Binding-site contacts:
Ligand atom O5 contacts residue ASN268 of chain 1.F at 2.3 Å (h-bond).
Ligand atom O7 contacts residue ARG312 of chain 1.F at 4.5 Å.
Ligand atom C8 contacts residue LEU283 of chain 1.F at 3.8 Å (hydrophobic).
Ligand atom C5 contacts residue ASN268 of chain 1.F at 3.6 Å.
Ligand atom C3 contacts residue ASN268 of chain 1.F at 3.8 Å.
Ligand atom C8 contacts residue ARG312 of chain 1.F at 3.4 Å.
Ligand atom C1 contacts residue ASN268 of chain 1.F at 1.4 Å.
Ligand atom N2 contacts residue ASN268 of chain 1.F at 3.1 Å (h-bond).
Ligand atom C2 contacts residue ASN268 of chain 1.F at 2.5 Å.
Ligand atom C8 contacts residue GLY284 of chain 1.F at 3.4 Å.
Ligand atom C7 contacts residue ASN268 of chain 1.F at 4.0 Å.
Ligand atom O7 contacts residue ASN268 of chain 1.F at 4.4 Å.
Ligand atom C4 contacts residue ASN268 of chain 1.F at 4.1 Å.
Ligand atom O6 contacts residue ASN268 of chain 1.F at 4.1 Å.
Ligand atom C7 contacts residue GLY284 of chain 1.F at 4.2 Å.
Ligand atom C7 contacts residue ARG312 of chain 1.F at 4.4 Å.
Ligand atom N2 contacts residue GLY284 of chain 1.F at 4.5 Å.

The protein below binds the small molecule below.
Small molecule (SMILES): CC(=O)N[C@H]1[C@H](O[C@H]2[C@H](O)[C@@H](NC(C)=O)CO[C@@H]2CO)O[C@H](CO)[C@@H](O)[C@@H]1O

Sequence of chain 1.F:
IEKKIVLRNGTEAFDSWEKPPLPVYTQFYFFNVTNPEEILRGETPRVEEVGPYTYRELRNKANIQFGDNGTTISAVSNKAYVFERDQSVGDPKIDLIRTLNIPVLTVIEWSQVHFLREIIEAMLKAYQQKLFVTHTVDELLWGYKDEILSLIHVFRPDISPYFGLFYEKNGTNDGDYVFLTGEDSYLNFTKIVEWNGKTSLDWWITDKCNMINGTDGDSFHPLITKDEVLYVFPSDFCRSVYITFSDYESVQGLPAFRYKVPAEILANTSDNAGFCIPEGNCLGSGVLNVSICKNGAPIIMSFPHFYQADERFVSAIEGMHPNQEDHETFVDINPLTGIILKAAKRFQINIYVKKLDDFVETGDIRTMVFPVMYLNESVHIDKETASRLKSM